Binding-site contacts:
Ligand atom C3 contacts residue ASN19 of chain 54.T at 4.1 Å.
Ligand atom C1 contacts residue ASN19 of chain 54.T at 1.7 Å.
Ligand atom O7 contacts residue ASN19 of chain 54.T at 4.1 Å.
Ligand atom C8 contacts residue ASN19 of chain 54.T at 4.3 Å.
Ligand atom N2 contacts residue ASN19 of chain 54.T at 3.1 Å (h-bond).
Ligand atom O5 contacts residue ASN19 of chain 54.T at 2.8 Å (h-bond).
Ligand atom C2 contacts residue ASN19 of chain 54.T at 3.0 Å.
Ligand atom C5 contacts residue ASN19 of chain 54.T at 3.8 Å.
Ligand atom C7 contacts residue ASN19 of chain 54.T at 3.6 Å.

A small-molecule ligand and the protein it binds are described below.
Small molecule (SMILES): CC(=O)N[C@H]1[C@H](O[C@H]2[C@H](O)[C@@H](NC(C)=O)CO[C@@H]2CO)O[C@H](CO)[C@@H](O)[C@@H]1O

Sequence of chain 54.T:
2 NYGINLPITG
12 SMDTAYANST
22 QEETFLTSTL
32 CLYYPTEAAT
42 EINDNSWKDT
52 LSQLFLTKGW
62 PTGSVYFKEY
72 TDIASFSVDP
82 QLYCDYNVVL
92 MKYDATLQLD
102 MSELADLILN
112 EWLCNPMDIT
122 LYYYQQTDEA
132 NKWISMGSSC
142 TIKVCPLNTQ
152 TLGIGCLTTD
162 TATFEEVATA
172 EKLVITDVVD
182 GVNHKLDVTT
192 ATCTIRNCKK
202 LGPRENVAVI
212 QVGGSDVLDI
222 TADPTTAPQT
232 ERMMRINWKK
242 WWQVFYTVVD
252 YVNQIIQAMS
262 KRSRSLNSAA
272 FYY